Sequence of chain 1.A:
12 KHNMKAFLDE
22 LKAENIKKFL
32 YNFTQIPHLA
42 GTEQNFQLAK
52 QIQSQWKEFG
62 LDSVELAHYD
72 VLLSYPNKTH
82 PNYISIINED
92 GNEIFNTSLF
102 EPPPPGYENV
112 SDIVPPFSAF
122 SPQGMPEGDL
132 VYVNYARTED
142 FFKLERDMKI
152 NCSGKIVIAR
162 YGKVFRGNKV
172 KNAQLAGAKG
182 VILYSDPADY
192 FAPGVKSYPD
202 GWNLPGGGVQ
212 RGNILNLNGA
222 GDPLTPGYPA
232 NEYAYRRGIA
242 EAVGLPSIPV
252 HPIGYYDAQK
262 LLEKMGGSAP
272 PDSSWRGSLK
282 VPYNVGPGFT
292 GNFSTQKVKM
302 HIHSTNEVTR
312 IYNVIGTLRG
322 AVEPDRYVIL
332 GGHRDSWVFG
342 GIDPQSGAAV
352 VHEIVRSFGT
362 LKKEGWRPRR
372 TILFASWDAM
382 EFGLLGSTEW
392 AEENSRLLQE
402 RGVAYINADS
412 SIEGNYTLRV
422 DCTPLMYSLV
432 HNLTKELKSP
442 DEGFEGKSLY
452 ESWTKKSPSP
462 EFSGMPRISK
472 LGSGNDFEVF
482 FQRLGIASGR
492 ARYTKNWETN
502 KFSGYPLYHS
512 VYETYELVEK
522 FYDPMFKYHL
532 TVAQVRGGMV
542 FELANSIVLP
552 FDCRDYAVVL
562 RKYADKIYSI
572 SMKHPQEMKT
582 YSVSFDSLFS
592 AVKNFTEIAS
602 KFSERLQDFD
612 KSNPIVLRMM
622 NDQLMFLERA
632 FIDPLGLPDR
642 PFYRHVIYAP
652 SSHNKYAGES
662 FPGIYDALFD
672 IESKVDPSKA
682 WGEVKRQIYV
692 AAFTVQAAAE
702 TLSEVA

Binding-site contacts:
Ligand atom O7 contacts residue GLN697 of chain 2.A at 3.3 Å (h-bond).
Ligand atom O3 contacts residue ARG311 of chain 1.A at 3.0 Å (salt-bridge).
Ligand atom C5 contacts residue GLU233 of chain 1.A at 3.6 Å.
Ligand atom N2 contacts residue ASN595 of chain 2.A at 2.9 Å (h-bond).
Ligand atom C8 contacts residue TYR234 of chain 1.A at 3.6 Å (hydrophobic).
Ligand atom C2 contacts residue GLU233 of chain 1.A at 3.3 Å.
Ligand atom O4 contacts residue GLU233 of chain 1.A at 3.0 Å (salt-bridge).
Ligand atom C1 contacts residue GLN697 of chain 2.A at 3.8 Å.
Ligand atom O6 contacts residue GLU233 of chain 1.A at 3.5 Å.
Ligand atom O5 contacts residue HIS69 of chain 1.A at 3.4 Å.
Ligand atom O4 contacts residue LEU67 of chain 1.A at 3.8 Å.
Ligand atom C7 contacts residue ASN595 of chain 2.A at 3.8 Å.
Ligand atom C3 contacts residue ARG311 of chain 1.A at 3.7 Å.
Ligand atom C1 contacts residue SER591 of chain 2.A at 3.6 Å.
Ligand atom C3 contacts residue ARG311 of chain 1.A at 3.7 Å.
Ligand atom C6 contacts residue LEU67 of chain 1.A at 3.0 Å (hydrophobic).
Ligand atom C8 contacts residue SER588 of chain 2.A at 3.5 Å.
Ligand atom O4 contacts residue ARG311 of chain 1.A at 3.8 Å.
Ligand atom C5 contacts residue ASN595 of chain 2.A at 3.6 Å.
Ligand atom O6 contacts residue HIS69 of chain 1.A at 2.8 Å (h-bond).
Ligand atom C6 contacts residue HIS69 of chain 1.A at 3.7 Å.
Ligand atom C4 contacts residue ARG311 of chain 1.A at 3.4 Å.
Ligand atom C1 contacts residue ASN595 of chain 2.A at 1.4 Å.
Ligand atom C2 contacts residue ARG311 of chain 1.A at 3.8 Å.
Ligand atom O2 contacts residue GLU233 of chain 1.A at 2.5 Å (salt-bridge).
Ligand atom C2 contacts residue GLN697 of chain 2.A at 3.7 Å.
Ligand atom O5 contacts residue ASN595 of chain 2.A at 2.2 Å (h-bond).
Ligand atom C3 contacts residue GLU233 of chain 1.A at 3.6 Å.
Ligand atom O2 contacts residue ARG311 of chain 1.A at 3.4 Å (salt-bridge).
Ligand atom O3 contacts residue GLU233 of chain 1.A at 3.1 Å (salt-bridge).
Ligand atom C8 contacts residue ALA592 of chain 2.A at 3.8 Å (hydrophobic).
Ligand atom C2 contacts residue SER591 of chain 2.A at 3.7 Å.
Ligand atom C2 contacts residue ASN595 of chain 2.A at 2.4 Å.
Ligand atom C7 contacts residue GLN697 of chain 2.A at 3.3 Å.
Ligand atom N2 contacts residue SER591 of chain 2.A at 2.9 Å (h-bond).
Ligand atom O6 contacts residue LEU67 of chain 1.A at 3.6 Å.
Ligand atom C4 contacts residue GLU233 of chain 1.A at 3.8 Å.
Ligand atom O2 contacts residue HIS69 of chain 1.A at 2.9 Å (h-bond).
Ligand atom C3 contacts residue ASN595 of chain 2.A at 3.7 Å.
Ligand atom N2 contacts residue GLN697 of chain 2.A at 3.5 Å (h-bond).

A protein and the small-molecule ligand that binds it are described below.
Small molecule (SMILES): CC(=O)N[C@H]1[C@H](O[C@H]2[C@H](O)[C@@H](NC(C)=O)CO[C@@H]2CO)O[C@H](CO)[C@@H](O[C@@H]2O[C@H](CO[C@H]3O[C@H](CO)[C@@H](O)[C@H](O)[C@@H]3O)[C@@H](O)[C@H](O[C@H]3O[C@H](CO)[C@@H](O)[C@H](O)[C@@H]3O)[C@@H]2O)[C@@H]1O

Sequence of chain 2.A:
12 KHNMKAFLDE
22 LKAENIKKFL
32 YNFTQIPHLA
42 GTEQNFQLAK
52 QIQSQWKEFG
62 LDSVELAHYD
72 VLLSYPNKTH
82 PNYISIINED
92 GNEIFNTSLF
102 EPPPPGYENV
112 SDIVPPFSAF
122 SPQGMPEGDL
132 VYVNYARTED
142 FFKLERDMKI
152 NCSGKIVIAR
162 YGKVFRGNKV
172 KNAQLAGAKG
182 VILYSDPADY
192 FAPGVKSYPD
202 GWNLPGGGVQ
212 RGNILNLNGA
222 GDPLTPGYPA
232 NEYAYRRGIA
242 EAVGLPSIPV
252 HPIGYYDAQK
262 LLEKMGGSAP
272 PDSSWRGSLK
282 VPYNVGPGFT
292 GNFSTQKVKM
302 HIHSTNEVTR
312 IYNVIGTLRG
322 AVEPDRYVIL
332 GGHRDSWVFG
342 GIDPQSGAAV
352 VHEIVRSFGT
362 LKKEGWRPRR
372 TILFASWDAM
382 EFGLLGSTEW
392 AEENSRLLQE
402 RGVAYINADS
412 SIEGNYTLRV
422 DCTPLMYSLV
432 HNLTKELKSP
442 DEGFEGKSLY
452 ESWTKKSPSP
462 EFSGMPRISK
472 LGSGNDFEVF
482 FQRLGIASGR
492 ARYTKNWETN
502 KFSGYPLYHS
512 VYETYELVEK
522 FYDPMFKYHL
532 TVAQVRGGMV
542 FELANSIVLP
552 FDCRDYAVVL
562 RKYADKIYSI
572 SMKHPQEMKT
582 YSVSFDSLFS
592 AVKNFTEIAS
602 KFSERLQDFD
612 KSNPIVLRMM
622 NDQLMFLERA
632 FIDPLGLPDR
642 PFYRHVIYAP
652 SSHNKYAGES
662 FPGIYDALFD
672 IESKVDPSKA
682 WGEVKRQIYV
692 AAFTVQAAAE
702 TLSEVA